Sequence of chain 1.E:
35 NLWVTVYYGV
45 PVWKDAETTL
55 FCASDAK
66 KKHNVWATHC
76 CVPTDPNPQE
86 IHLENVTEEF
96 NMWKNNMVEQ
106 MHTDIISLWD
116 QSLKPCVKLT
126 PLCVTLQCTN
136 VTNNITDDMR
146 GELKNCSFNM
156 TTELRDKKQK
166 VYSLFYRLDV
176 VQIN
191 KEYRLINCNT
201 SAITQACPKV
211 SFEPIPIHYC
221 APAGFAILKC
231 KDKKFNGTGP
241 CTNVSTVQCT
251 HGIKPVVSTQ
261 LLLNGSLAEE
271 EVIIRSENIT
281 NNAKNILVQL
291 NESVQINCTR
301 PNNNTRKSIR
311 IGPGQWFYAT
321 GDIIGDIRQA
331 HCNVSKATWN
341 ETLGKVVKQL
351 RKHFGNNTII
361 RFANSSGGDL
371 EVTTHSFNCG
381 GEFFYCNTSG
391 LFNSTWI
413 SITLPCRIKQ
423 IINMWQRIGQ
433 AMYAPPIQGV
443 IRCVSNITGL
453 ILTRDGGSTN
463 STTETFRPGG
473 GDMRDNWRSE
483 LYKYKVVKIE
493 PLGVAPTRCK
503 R

A small-molecule ligand and the protein it binds are described below.
Small molecule (SMILES): CC(=O)N[C@@H]1[C@@H](O)[C@H](O)[C@@H](CO)O[C@H]1O

Binding-site contacts:
Ligand atom O7 contacts residue ASN340 of chain 1.E at 3.5 Å.
Ligand atom O5 contacts residue TRP396 of chain 1.E at 4.1 Å.
Ligand atom C8 contacts residue LYS336 of chain 1.E at 4.5 Å.
Ligand atom C1 contacts residue ASN340 of chain 1.E at 1.5 Å.
Ligand atom C6 contacts residue TRP396 of chain 1.E at 4.3 Å (hydrophobic).
Ligand atom C5 contacts residue ASN340 of chain 1.E at 3.9 Å.
Ligand atom O6 contacts residue TRP396 of chain 1.E at 3.4 Å.
Ligand atom C8 contacts residue ASN340 of chain 1.E at 4.5 Å.
Ligand atom C7 contacts residue ASN340 of chain 1.E at 3.5 Å.
Ligand atom C4 contacts residue ASN340 of chain 1.E at 4.4 Å.
Ligand atom C2 contacts residue ASN340 of chain 1.E at 2.5 Å.
Ligand atom O5 contacts residue ASN340 of chain 1.E at 2.5 Å (h-bond).
Ligand atom C3 contacts residue ASN340 of chain 1.E at 3.9 Å.
Ligand atom N2 contacts residue ASN340 of chain 1.E at 2.8 Å (h-bond).
Ligand atom C8 contacts residue ALA337 of chain 1.E at 4.2 Å (hydrophobic).